Sequence of chain 3.C:
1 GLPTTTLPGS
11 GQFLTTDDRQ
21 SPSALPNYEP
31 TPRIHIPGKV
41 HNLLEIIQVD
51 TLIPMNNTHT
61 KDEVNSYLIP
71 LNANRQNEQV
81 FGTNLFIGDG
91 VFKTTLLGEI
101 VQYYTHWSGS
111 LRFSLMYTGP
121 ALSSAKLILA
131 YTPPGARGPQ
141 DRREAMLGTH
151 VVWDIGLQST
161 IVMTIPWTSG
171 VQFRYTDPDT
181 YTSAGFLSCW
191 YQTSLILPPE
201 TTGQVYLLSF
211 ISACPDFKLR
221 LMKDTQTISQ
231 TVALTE

Sequence of chain 3.A:
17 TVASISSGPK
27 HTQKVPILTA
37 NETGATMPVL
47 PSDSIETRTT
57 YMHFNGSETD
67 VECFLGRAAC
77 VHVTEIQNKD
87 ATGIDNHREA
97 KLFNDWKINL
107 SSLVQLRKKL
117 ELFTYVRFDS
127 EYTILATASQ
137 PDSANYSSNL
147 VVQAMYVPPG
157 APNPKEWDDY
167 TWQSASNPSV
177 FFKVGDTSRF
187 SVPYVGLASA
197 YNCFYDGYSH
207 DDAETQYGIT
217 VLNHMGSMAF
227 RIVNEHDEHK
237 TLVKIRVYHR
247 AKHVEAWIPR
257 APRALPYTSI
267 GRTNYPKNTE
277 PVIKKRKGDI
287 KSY

This protein binds this small molecule.
Small molecule (SMILES): CC[C@H]1COC(c2ccc(OCCCCCCCc3cc(C)no3)cc2)=N1

Binding-site contacts:
Ligand atom C1C contacts residue MET224 of chain 3.A at 3.4 Å (hydrophobic).
Ligand atom C4 contacts residue TYR152 of chain 3.A at 3.9 Å (hydrophobic).
Ligand atom N3A contacts residue ASN219 of chain 3.A at 3.8 Å.
Ligand atom N2 contacts residue PRO174 of chain 3.A at 3.9 Å.
Ligand atom C5A contacts residue CYS199 of chain 3.A at 3.9 Å (hydrophobic).
Ligand atom C5 contacts residue MET224 of chain 3.A at 4.0 Å (hydrophobic).
Ligand atom C5B contacts residue LEU106 of chain 3.A at 4.0 Å (hydrophobic).
Ligand atom O1 contacts residue ALA24 of chain 3.C at 3.6 Å.
Ligand atom C4A contacts residue ILE215 of chain 3.A at 3.9 Å (hydrophobic).
Ligand atom C5B contacts residue TYR197 of chain 3.A at 3.7 Å (hydrophobic).
Ligand atom C7C contacts residue TYR128 of chain 3.A at 3.7 Å (hydrophobic).
Ligand atom C2C contacts residue TYR152 of chain 3.A at 4.0 Å (hydrophobic).
Ligand atom C4A contacts residue ASN219 of chain 3.A at 3.9 Å.
Ligand atom C5C contacts residue ILE104 of chain 3.A at 4.0 Å (hydrophobic).
Ligand atom C5 contacts residue PHE186 of chain 3.A at 3.7 Å (hydrophobic).
Ligand atom C31 contacts residue SER175 of chain 3.A at 3.6 Å.
Ligand atom C5C contacts residue TYR128 of chain 3.A at 3.6 Å (hydrophobic).
Ligand atom C4 contacts residue PHE186 of chain 3.A at 3.5 Å (hydrophobic).
Ligand atom C6B contacts residue TYR197 of chain 3.A at 3.5 Å (hydrophobic).
Ligand atom C3 contacts residue PRO174 of chain 3.A at 3.8 Å (hydrophobic).
Ligand atom CM2 contacts residue LEU116 of chain 3.A at 3.6 Å (hydrophobic).
Ligand atom C31 contacts residue ALA150 of chain 3.A at 3.8 Å (hydrophobic).
Ligand atom C31 contacts residue VAL176 of chain 3.A at 3.3 Å (hydrophobic).
Ligand atom O1 contacts residue VAL188 of chain 3.A at 3.8 Å.
Ligand atom C5 contacts residue TYR152 of chain 3.A at 3.8 Å (hydrophobic).
Ligand atom C4C contacts residue VAL188 of chain 3.A at 3.9 Å (hydrophobic).
Ligand atom C2C contacts residue VAL188 of chain 3.A at 3.4 Å (hydrophobic).
Ligand atom O1 contacts residue PHE186 of chain 3.A at 3.7 Å.
Ligand atom C3 contacts residue PHE186 of chain 3.A at 3.8 Å (hydrophobic).
Ligand atom C4 contacts residue MET224 of chain 3.A at 4.0 Å (hydrophobic).
Ligand atom C1B contacts residue MET221 of chain 3.A at 3.7 Å (hydrophobic).
Ligand atom C31 contacts residue PRO174 of chain 3.A at 3.4 Å (hydrophobic).
Ligand atom C4A contacts residue ASN198 of chain 3.A at 4.0 Å.
Ligand atom O1 contacts residue TYR152 of chain 3.A at 4.0 Å.
Ligand atom N2 contacts residue PHE186 of chain 3.A at 3.9 Å.
Ligand atom C2B contacts residue MET221 of chain 3.A at 3.6 Å (hydrophobic).
Ligand atom O1B contacts residue MET221 of chain 3.A at 3.7 Å.
Ligand atom N2 contacts residue ALA24 of chain 3.C at 3.3 Å.
Ligand atom C6C contacts residue VAL191 of chain 3.A at 3.5 Å (hydrophobic).
Ligand atom C3C contacts residue VAL188 of chain 3.A at 3.2 Å (hydrophobic).